The protein below binds the small molecule below.
Small molecule (SMILES): CCN(CC)CCN1C(=O)CN=C(c2ccccc2F)c2cc(Br)ccc21

Binding-site contacts:
Ligand atom CAV contacts residue PHE9 of chain 1.A at 3.6 Å (hydrophobic).
Ligand atom CA contacts residue ASN93 of chain 1.A at 4.1 Å.
Ligand atom CAK contacts residue GLU121 of chain 1.B at 4.1 Å.
Ligand atom CAZ contacts residue HIS167 of chain 1.B at 4.0 Å.
Ligand atom CAX contacts residue MET83 of chain 1.A at 4.3 Å (hydrophobic).
Ligand atom BR contacts residue GLU140 of chain 1.A at 2.2 Å.
Ligand atom N contacts residue ASN93 of chain 1.A at 3.7 Å.
Ligand atom CAY contacts residue GLU140 of chain 1.A at 4.0 Å.
Ligand atom CAK contacts residue PHE123 of chain 1.B at 4.0 Å (hydrophobic).
Ligand atom CAJ contacts residue TYR165 of chain 1.B at 4.0 Å (hydrophobic).
Ligand atom C contacts residue PHE9 of chain 1.A at 4.3 Å (hydrophobic).
Ligand atom BR contacts residue PHE9 of chain 1.A at 3.5 Å.
Ligand atom CA contacts residue PHE9 of chain 1.A at 3.4 Å (hydrophobic).
Ligand atom FAA contacts residue TYR28 of chain 1.A at 3.0 Å.
Ligand atom CAC contacts residue TYR28 of chain 1.A at 3.3 Å (hydrophobic).
Ligand atom CAP contacts residue HIS167 of chain 1.B at 4.2 Å.
Ligand atom BR contacts residue TYR165 of chain 1.B at 3.6 Å.
Ligand atom NAR contacts residue GLN172 of chain 1.B at 4.2 Å.
Ligand atom CAV contacts residue HIS167 of chain 1.B at 3.5 Å.
Ligand atom CAJ contacts residue GLU121 of chain 1.B at 4.0 Å.
Ligand atom CAY contacts residue TYR165 of chain 1.B at 3.6 Å (hydrophobic).
Ligand atom CAS contacts residue GLN172 of chain 1.B at 3.8 Å.
Ligand atom CAZ contacts residue TYR165 of chain 1.B at 3.6 Å (hydrophobic).
Ligand atom CAT contacts residue SER170 of chain 1.B at 3.4 Å.
Ligand atom NAO contacts residue PHE9 of chain 1.A at 4.3 Å.
Ligand atom CA contacts residue VAL30 of chain 1.A at 3.1 Å (hydrophobic).
Ligand atom CAW contacts residue GLN172 of chain 1.B at 3.5 Å.
Ligand atom CAY contacts residue PHE9 of chain 1.A at 3.1 Å (hydrophobic).
Ligand atom CAU contacts residue PHE9 of chain 1.A at 3.5 Å (hydrophobic).
Ligand atom CAS contacts residue SER170 of chain 1.B at 4.1 Å.
Ligand atom CAZ contacts residue PHE9 of chain 1.A at 3.1 Å (hydrophobic).
Ligand atom CAM contacts residue PHE9 of chain 1.A at 3.9 Å (hydrophobic).
Ligand atom CAN contacts residue PHE9 of chain 1.A at 3.7 Å (hydrophobic).
Ligand atom CAX contacts residue GLN172 of chain 1.B at 3.4 Å.
Ligand atom N contacts residue VAL30 of chain 1.A at 4.0 Å.
Ligand atom C contacts residue VAL30 of chain 1.A at 4.3 Å (hydrophobic).
Ligand atom CAU contacts residue TYR165 of chain 1.B at 4.1 Å (hydrophobic).
Ligand atom N contacts residue PHE9 of chain 1.A at 4.2 Å.
Ligand atom CAV contacts residue TYR165 of chain 1.B at 3.9 Å (hydrophobic).
Ligand atom CAD contacts residue TYR28 of chain 1.A at 3.8 Å (hydrophobic).

Sequence of chain 1.A:
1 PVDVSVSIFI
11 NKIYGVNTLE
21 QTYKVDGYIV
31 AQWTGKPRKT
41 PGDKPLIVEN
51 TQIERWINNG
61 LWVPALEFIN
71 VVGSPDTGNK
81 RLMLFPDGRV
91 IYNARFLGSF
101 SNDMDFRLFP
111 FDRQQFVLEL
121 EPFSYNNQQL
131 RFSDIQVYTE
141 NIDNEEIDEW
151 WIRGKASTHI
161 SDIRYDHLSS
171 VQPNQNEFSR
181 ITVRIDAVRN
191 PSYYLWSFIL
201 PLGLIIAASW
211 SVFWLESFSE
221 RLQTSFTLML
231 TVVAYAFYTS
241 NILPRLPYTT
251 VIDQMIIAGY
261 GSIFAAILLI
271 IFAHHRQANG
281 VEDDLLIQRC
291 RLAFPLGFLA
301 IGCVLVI

Sequence of chain 1.B:
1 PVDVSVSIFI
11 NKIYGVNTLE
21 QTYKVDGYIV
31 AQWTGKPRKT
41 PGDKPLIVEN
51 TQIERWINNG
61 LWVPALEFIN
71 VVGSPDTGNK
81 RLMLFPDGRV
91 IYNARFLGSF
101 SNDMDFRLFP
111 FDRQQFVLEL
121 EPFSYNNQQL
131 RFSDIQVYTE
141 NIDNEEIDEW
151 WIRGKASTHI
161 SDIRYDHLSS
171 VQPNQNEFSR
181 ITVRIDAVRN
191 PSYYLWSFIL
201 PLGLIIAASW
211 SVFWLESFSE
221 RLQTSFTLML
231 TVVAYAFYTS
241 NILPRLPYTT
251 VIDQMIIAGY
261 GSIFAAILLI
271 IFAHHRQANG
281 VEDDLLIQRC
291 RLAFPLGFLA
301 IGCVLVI